Sequence of chain 32.F:
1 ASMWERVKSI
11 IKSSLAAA

Sequence of chain 58.C:
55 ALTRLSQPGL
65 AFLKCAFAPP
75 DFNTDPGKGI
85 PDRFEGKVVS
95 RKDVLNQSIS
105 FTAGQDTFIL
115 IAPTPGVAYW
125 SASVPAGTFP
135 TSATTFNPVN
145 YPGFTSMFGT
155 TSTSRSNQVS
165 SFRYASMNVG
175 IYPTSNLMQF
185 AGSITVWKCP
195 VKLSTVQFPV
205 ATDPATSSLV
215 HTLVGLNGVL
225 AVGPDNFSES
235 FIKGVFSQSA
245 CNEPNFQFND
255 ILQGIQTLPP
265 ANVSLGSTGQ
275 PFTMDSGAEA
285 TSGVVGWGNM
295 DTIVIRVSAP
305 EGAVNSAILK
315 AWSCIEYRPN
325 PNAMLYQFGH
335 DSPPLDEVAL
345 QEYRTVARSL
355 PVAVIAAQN

A protein and the small-molecule ligand that binds it are described below.
Small molecule (SMILES): Nc1ccn([C@@H]2O[C@H](CO[P](=O)(O)O[C@H]3[C@@H](O)[C@H](n4ccc(=O)[nH]c4=O)O[C@@H]3CO[P](=O)(O)O[C@H]3[C@@H](O)[C@H](n4cnc5c(N)ncnc54)O[C@@H]3CO)[C@@H](O[P](=O)(O)OC[C@H]3O[C@@H](n4ccc(=O)[nH]c4=O)[C@H](O)[C@@H]3O)[C@H]2O)c(=O)n1.O=c1ccn([C@@H]2O[C@H](CO[P](=O)(O)O[C@H]3[C@@H](O)[C@H](n4ccc(=O)[nH]c4=O)O[C@@H]3CO[P](=O)(O)O[C@H]3[C@@H](O)[C@H](n4ccc(=O)[nH]c4=O)O[C@@H]3CO)[C@@H](O)[C@H]2O)c(=O)[nH]1

Sequence of chain 32.C:
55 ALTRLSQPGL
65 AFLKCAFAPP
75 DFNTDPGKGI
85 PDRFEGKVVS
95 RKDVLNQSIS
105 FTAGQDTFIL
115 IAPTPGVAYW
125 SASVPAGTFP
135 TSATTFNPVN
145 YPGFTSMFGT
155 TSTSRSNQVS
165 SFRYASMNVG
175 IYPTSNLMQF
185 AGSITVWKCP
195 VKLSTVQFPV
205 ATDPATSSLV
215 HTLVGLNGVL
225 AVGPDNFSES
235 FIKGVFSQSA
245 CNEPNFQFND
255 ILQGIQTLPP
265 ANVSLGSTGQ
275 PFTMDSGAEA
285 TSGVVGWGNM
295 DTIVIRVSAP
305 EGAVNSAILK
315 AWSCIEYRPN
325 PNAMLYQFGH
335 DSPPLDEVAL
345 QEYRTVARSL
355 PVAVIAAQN

Binding-site contacts:
Ligand atom O4 contacts residue A4 of chain 58.G at 2.6 Å (h-bond).
Ligand atom C2 contacts residue U3 of chain 58.G at 3.8 Å.
Ligand atom N1 contacts residue U5 of chain 58.G at 3.7 Å.
Ligand atom OP1 contacts residue LYS12 of chain 32.F at 3.9 Å.
Ligand atom N3 contacts residue U5 of chain 58.G at 3.6 Å.
Ligand atom O2 contacts residue U1 of chain 58.G at 2.9 Å (h-bond).
Ligand atom C4 contacts residue U1 of chain 58.G at 3.7 Å.
Ligand atom OP1 contacts residue LEU56 of chain 32.C at 2.8 Å.
Ligand atom O4 contacts residue U1 of chain 58.G at 2.8 Å (h-bond).
Ligand atom C6 contacts residue A4 of chain 58.G at 3.7 Å.
Ligand atom N1 contacts residue U3 of chain 58.G at 3.8 Å.
Ligand atom OP1 contacts residue LYS8 of chain 32.F at 3.1 Å.
Ligand atom N3 contacts residue C6 of chain 58.G at 3.2 Å (h-bond).
Ligand atom O2' contacts residue LEU64 of chain 32.C at 3.9 Å.
Ligand atom C2 contacts residue C6 of chain 58.G at 3.4 Å.
Ligand atom C2 contacts residue GLN61 of chain 32.C at 3.9 Å.
Ligand atom N3 contacts residue A4 of chain 58.G at 3.8 Å.
Ligand atom C6 contacts residue U5 of chain 58.G at 3.6 Å.
Ligand atom O4 contacts residue U5 of chain 58.G at 2.8 Å (h-bond).
Ligand atom N3 contacts residue U1 of chain 58.G at 3.8 Å.
Ligand atom C5 contacts residue U5 of chain 58.G at 3.9 Å.
Ligand atom C5 contacts residue A4 of chain 58.G at 2.8 Å.
Ligand atom O2' contacts residue THR57 of chain 32.C at 3.2 Å.
Ligand atom N1 contacts residue U2 of chain 58.G at 2.8 Å.
Ligand atom C4 contacts residue A4 of chain 58.G at 3.2 Å.
Ligand atom O2 contacts residue U2 of chain 58.G at 3.6 Å.
Ligand atom C2 contacts residue A4 of chain 58.G at 3.9 Å.
Ligand atom OP1 contacts residue PHE76 of chain 32.C at 3.7 Å.
Ligand atom C6 contacts residue U2 of chain 58.G at 3.4 Å.
Ligand atom C4 contacts residue U5 of chain 58.G at 3.7 Å.
Ligand atom C2 contacts residue U2 of chain 58.G at 3.6 Å.
Ligand atom N3 contacts residue U1 of chain 58.G at 3.9 Å.
Ligand atom OP1 contacts residue LYS68 of chain 32.C at 3.2 Å (salt-bridge).
Ligand atom C2 contacts residue U1 of chain 58.G at 3.9 Å.
Ligand atom O2 contacts residue C6 of chain 58.G at 2.9 Å (h-bond).
Ligand atom N3 contacts residue GLN61 of chain 32.C at 3.6 Å.
Ligand atom O2 contacts residue GLN61 of chain 32.C at 3.9 Å.
Ligand atom N3 contacts residue U2 of chain 58.G at 3.6 Å.
Ligand atom OP2 contacts residue LYS8 of chain 32.F at 3.8 Å.
Ligand atom N6 contacts residue U2 of chain 58.G at 2.6 Å (h-bond).